Sequence of chain 2.A:
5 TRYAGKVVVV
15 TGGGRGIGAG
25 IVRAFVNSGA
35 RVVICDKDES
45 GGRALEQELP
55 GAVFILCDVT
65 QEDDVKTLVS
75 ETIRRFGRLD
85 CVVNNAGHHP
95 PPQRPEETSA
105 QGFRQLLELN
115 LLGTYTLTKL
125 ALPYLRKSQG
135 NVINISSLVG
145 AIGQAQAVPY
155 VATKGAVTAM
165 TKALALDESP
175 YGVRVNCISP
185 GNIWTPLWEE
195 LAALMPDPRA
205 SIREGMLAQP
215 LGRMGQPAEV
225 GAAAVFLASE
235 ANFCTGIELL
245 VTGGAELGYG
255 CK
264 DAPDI

Binding-site contacts:
Ligand atom C contacts residue ALA149 of chain 2.A at 3.7 Å (hydrophobic).
Ligand atom C14 contacts residue NAD1 of chain 2.C at 3.2 Å.
Ligand atom C11 contacts residue ASN186 of chain 2.A at 3.4 Å.
Ligand atom C17 contacts residue ALA149 of chain 2.A at 3.6 Å (hydrophobic).
Ligand atom C9 contacts residue HIS93 of chain 2.A at 3.7 Å.
Ligand atom C7 contacts residue TRP192 of chain 2.A at 3.5 Å (hydrophobic).
Ligand atom O2 contacts residue SER141 of chain 2.A at 2.5 Å (h-bond).
Ligand atom C6 contacts residue LEU195 of chain 2.A at 3.6 Å (hydrophobic).
Ligand atom F contacts residue PRO184 of chain 2.A at 3.7 Å.
Ligand atom C13 contacts residue SER141 of chain 2.A at 3.7 Å.
Ligand atom C10 contacts residue HIS93 of chain 2.A at 3.7 Å.
Ligand atom C16 contacts residue GLN148 of chain 2.A at 3.4 Å.
Ligand atom C15 contacts residue HIS93 of chain 2.A at 3.4 Å.
Ligand atom O3 contacts residue GLN148 of chain 2.A at 3.7 Å.
Ligand atom O1 contacts residue HIS93 of chain 2.A at 3.3 Å.
Ligand atom O contacts residue GLN150 of chain 2.A at 3.7 Å.
Ligand atom O1 contacts residue LEU191 of chain 2.A at 3.6 Å.
Ligand atom F contacts residue TYR253 of chain 4.A at 2.8 Å.
Ligand atom O3 contacts residue ALA151 of chain 2.A at 3.6 Å.
Ligand atom O2 contacts residue TYR154 of chain 2.A at 2.4 Å (h-bond).
Ligand atom O3 contacts residue GLN150 of chain 2.A at 3.3 Å (h-bond).
Ligand atom C12 contacts residue ASN186 of chain 2.A at 3.4 Å.
Ligand atom C15 contacts residue NAD1 of chain 2.C at 3.7 Å.
Ligand atom C14 contacts residue TYR154 of chain 2.A at 3.4 Å (hydrophobic).
Ligand atom O3 contacts residue HIS93 of chain 2.A at 3.6 Å.
Ligand atom O3 contacts residue ALA149 of chain 2.A at 2.7 Å (h-bond).
Ligand atom C12 contacts residue TYR253 of chain 4.A at 3.6 Å (hydrophobic).
Ligand atom O contacts residue ALA149 of chain 2.A at 3.0 Å (h-bond).
Ligand atom C7 contacts residue LEU195 of chain 2.A at 3.6 Å (hydrophobic).
Ligand atom C14 contacts residue SER141 of chain 2.A at 3.5 Å.
Ligand atom C6 contacts residue TRP192 of chain 2.A at 3.3 Å (hydrophobic).
Ligand atom C15 contacts residue TYR154 of chain 2.A at 3.4 Å (hydrophobic).
Ligand atom O2 contacts residue NAD1 of chain 2.C at 2.9 Å.
Ligand atom C8 contacts residue LEU195 of chain 2.A at 3.7 Å (hydrophobic).
Ligand atom F contacts residue SER141 of chain 2.A at 2.9 Å.
Ligand atom C13 contacts residue TYR253 of chain 4.A at 3.6 Å (hydrophobic).
Ligand atom F contacts residue VAL143 of chain 2.A at 3.5 Å.
Ligand atom C13 contacts residue NAD1 of chain 2.C at 3.5 Å.
Ligand atom F contacts residue NAD1 of chain 2.C at 3.7 Å.
Ligand atom C16 contacts residue HIS93 of chain 2.A at 3.6 Å.

The small molecule below binds the protein below.
Small molecule (SMILES): O=C(c1ccc(F)c(O)c1)c1cccc(-c2ccc(O)c(O)c2)n1

Sequence of chain 4.A:
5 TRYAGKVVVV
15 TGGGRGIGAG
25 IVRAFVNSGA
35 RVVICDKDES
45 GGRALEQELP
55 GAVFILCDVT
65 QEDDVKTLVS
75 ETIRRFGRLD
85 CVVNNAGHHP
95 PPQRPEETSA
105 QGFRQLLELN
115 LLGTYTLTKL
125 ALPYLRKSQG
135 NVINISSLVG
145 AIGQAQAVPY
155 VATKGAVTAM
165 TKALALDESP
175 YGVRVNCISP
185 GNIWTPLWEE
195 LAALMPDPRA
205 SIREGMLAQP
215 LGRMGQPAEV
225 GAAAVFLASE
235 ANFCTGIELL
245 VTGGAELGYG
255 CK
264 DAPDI